Binding-site contacts:
Ligand atom C7 contacts residue GLU72 of chain 3.B at 3.8 Å.
Ligand atom C8 contacts residue GLU69 of chain 3.B at 3.9 Å.
Ligand atom O7 contacts residue LYS75 of chain 3.B at 3.6 Å (salt-bridge).
Ligand atom O5 contacts residue ASN82 of chain 3.B at 2.4 Å (h-bond).
Ligand atom C8 contacts residue ASN79 of chain 3.B at 3.1 Å.
Ligand atom N2 contacts residue GLU72 of chain 3.B at 4.4 Å.
Ligand atom O7 contacts residue GLU69 of chain 3.B at 3.8 Å.
Ligand atom C7 contacts residue GLU69 of chain 3.B at 4.2 Å.
Ligand atom O7 contacts residue ASN79 of chain 3.B at 4.1 Å.
Ligand atom C5 contacts residue ASN82 of chain 3.B at 3.6 Å.
Ligand atom C8 contacts residue GLY78 of chain 3.B at 4.1 Å.
Ligand atom N2 contacts residue ASN82 of chain 3.B at 2.9 Å (h-bond).
Ligand atom N2 contacts residue ASN79 of chain 3.B at 4.3 Å.
Ligand atom C7 contacts residue ASN79 of chain 3.B at 3.7 Å.
Ligand atom C4 contacts residue ASN82 of chain 3.B at 4.2 Å.
Ligand atom O7 contacts residue GLU72 of chain 3.B at 4.0 Å.
Ligand atom C7 contacts residue LYS75 of chain 3.B at 4.1 Å.
Ligand atom O3 contacts residue GLU72 of chain 3.B at 3.9 Å.
Ligand atom C8 contacts residue LYS75 of chain 3.B at 3.5 Å.
Ligand atom C7 contacts residue ASN82 of chain 3.B at 3.9 Å.
Ligand atom C2 contacts residue ASN82 of chain 3.B at 2.4 Å.
Ligand atom C1 contacts residue ASN82 of chain 3.B at 1.4 Å.
Ligand atom O6 contacts residue ARG291 of chain 3.A at 4.2 Å.
Ligand atom C3 contacts residue ASN82 of chain 3.B at 3.8 Å.
Ligand atom C8 contacts residue GLU72 of chain 3.B at 3.6 Å.
Ligand atom C8 contacts residue ARG291 of chain 3.A at 3.9 Å.

Sequence of chain 3.B:
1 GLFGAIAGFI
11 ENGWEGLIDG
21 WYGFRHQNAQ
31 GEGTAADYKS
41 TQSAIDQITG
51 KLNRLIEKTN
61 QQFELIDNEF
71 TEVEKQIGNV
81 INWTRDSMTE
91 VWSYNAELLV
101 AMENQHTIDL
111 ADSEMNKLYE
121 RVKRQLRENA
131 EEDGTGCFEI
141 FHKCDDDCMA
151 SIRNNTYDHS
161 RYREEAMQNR

This small molecule binds to this protein.
Small molecule (SMILES): CC(=O)N[C@H]1[C@H](O[C@H]2[C@H](O)[C@@H](NC(C)=O)CO[C@@H]2CO)O[C@H](CO)[C@@H](O)[C@@H]1O

Sequence of chain 3.A:
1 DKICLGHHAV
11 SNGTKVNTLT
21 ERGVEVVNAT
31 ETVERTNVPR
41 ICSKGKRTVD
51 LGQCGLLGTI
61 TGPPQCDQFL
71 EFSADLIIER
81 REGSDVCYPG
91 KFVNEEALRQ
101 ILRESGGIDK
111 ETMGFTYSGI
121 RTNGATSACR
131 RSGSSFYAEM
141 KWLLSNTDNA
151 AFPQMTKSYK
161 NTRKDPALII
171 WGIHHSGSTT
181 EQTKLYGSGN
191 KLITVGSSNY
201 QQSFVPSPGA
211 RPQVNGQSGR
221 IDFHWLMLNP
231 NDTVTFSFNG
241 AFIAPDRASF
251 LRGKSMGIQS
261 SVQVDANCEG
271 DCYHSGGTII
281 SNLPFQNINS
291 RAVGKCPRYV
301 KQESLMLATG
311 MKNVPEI